Sequence of chain 1.A:
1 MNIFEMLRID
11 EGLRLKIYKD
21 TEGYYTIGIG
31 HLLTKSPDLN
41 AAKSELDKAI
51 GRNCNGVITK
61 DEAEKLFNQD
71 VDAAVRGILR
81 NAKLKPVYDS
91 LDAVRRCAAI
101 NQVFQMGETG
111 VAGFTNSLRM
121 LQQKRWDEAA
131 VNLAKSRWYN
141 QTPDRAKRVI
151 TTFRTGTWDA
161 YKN

Binding-site contacts:
Ligand atom CAE contacts residue VAL87 of chain 1.A at 4.0 Å (hydrophobic).
Ligand atom CAI contacts residue ALA99 of chain 1.A at 3.5 Å (hydrophobic).
Ligand atom CAC contacts residue LEU84 of chain 1.A at 3.8 Å (hydrophobic).
Ligand atom CAA contacts residue GLN102 of chain 1.A at 3.6 Å.
Ligand atom CAI contacts residue VAL111 of chain 1.A at 4.2 Å (hydrophobic).
Ligand atom CAA contacts residue ALA99 of chain 1.A at 4.1 Å (hydrophobic).
Ligand atom CAA contacts residue LEU121 of chain 1.A at 3.3 Å (hydrophobic).
Ligand atom CAH contacts residue VAL87 of chain 1.A at 4.3 Å (hydrophobic).
Ligand atom CAE contacts residue TYR88 of chain 1.A at 3.9 Å (hydrophobic).
Ligand atom CAC contacts residue TYR88 of chain 1.A at 4.0 Å (hydrophobic).
Ligand atom CAD contacts residue ILE78 of chain 1.A at 3.8 Å (hydrophobic).
Ligand atom CAF contacts residue VAL111 of chain 1.A at 3.7 Å (hydrophobic).
Ligand atom CAI contacts residue GLN102 of chain 1.A at 4.1 Å.
Ligand atom CAB contacts residue LEU118 of chain 1.A at 3.3 Å (hydrophobic).
Ligand atom NAG contacts residue PHE153 of chain 1.A at 3.5 Å.
Ligand atom CAD contacts residue VAL103 of chain 1.A at 3.5 Å (hydrophobic).
Ligand atom CAH contacts residue ALA99 of chain 1.A at 3.6 Å (hydrophobic).
Ligand atom NAG contacts residue GLN102 of chain 1.A at 2.9 Å (h-bond).
Ligand atom NAG contacts residue ALA99 of chain 1.A at 3.9 Å.
Ligand atom CAF contacts residue VAL103 of chain 1.A at 3.4 Å (hydrophobic).
Ligand atom CAA contacts residue PHE153 of chain 1.A at 3.2 Å (hydrophobic).
Ligand atom CAE contacts residue LEU84 of chain 1.A at 3.8 Å (hydrophobic).
Ligand atom CAF contacts residue ALA99 of chain 1.A at 3.7 Å (hydrophobic).
Ligand atom CAB contacts residue LEU121 of chain 1.A at 3.6 Å (hydrophobic).
Ligand atom CAC contacts residue ALA99 of chain 1.A at 3.8 Å (hydrophobic).
Ligand atom CAI contacts residue LEU118 of chain 1.A at 3.8 Å (hydrophobic).
Ligand atom CAE contacts residue LEU118 of chain 1.A at 3.9 Å (hydrophobic).
Ligand atom CAH contacts residue LEU118 of chain 1.A at 3.4 Å (hydrophobic).
Ligand atom CAD contacts residue VAL111 of chain 1.A at 4.4 Å (hydrophobic).
Ligand atom CAF contacts residue LEU84 of chain 1.A at 3.9 Å (hydrophobic).
Ligand atom CAE contacts residue ALA99 of chain 1.A at 4.0 Å (hydrophobic).
Ligand atom CAD contacts residue LEU84 of chain 1.A at 3.2 Å (hydrophobic).
Ligand atom CAB contacts residue VAL87 of chain 1.A at 3.9 Å (hydrophobic).
Ligand atom NAG contacts residue LEU118 of chain 1.A at 3.9 Å.
Ligand atom CAB contacts residue ALA99 of chain 1.A at 3.9 Å (hydrophobic).
Ligand atom CAD contacts residue ALA99 of chain 1.A at 4.3 Å (hydrophobic).
Ligand atom NAG contacts residue VAL111 of chain 1.A at 4.3 Å.
Ligand atom CAA contacts residue LEU118 of chain 1.A at 3.7 Å (hydrophobic).
Ligand atom CAB contacts residue PHE153 of chain 1.A at 4.1 Å (hydrophobic).
Ligand atom CAC contacts residue ILE78 of chain 1.A at 3.7 Å (hydrophobic).

The small molecule below binds the protein below.
Small molecule (SMILES): c1cc2c([nH]1)CCCC2